This small molecule binds to this protein.
Small molecule (SMILES): O=C(O)CCCCCC(=O)O

Binding-site contacts:
Ligand atom O12 contacts residue THR202 of chain 1.A at 3.8 Å.
Ligand atom O11 contacts residue ILE172 of chain 1.A at 3.8 Å.
Ligand atom O12 contacts residue ILE172 of chain 1.A at 3.3 Å.
Ligand atom C1 contacts residue TYR200 of chain 1.A at 3.7 Å (hydrophobic).
Ligand atom C7 contacts residue ARG171 of chain 1.A at 3.7 Å.
Ligand atom C1 contacts residue ARG214 of chain 1.A at 3.7 Å.
Ligand atom O72 contacts residue SER195 of chain 1.A at 2.9 Å (h-bond).
Ligand atom C7 contacts residue SER195 of chain 1.A at 3.7 Å.
Ligand atom C2 contacts residue TYR200 of chain 1.A at 4.2 Å (hydrophobic).
Ligand atom O12 contacts residue TYR200 of chain 1.A at 2.5 Å (h-bond).
Ligand atom C2 contacts residue TYR212 of chain 1.A at 3.4 Å (hydrophobic).
Ligand atom O11 contacts residue ARG214 of chain 1.A at 3.0 Å (salt-bridge).
Ligand atom C5 contacts residue CYS193 of chain 1.A at 3.8 Å (hydrophobic).
Ligand atom O12 contacts residue ARG214 of chain 1.A at 3.2 Å (salt-bridge).
Ligand atom O72 contacts residue TYR200 of chain 1.A at 4.1 Å.
Ligand atom C6 contacts residue SER195 of chain 1.A at 3.6 Å.
Ligand atom C3 contacts residue TYR200 of chain 1.A at 4.0 Å (hydrophobic).
Ligand atom O11 contacts residue TYR212 of chain 1.A at 2.7 Å (h-bond).
Ligand atom O72 contacts residue ASP197 of chain 1.A at 3.5 Å (salt-bridge).
Ligand atom C3 contacts residue ARG171 of chain 1.A at 4.1 Å.
Ligand atom C1 contacts residue ILE172 of chain 1.A at 3.7 Å (hydrophobic).
Ligand atom C4 contacts residue TYR200 of chain 1.A at 3.8 Å (hydrophobic).
Ligand atom C2 contacts residue THR202 of chain 1.A at 4.3 Å.
Ligand atom C3 contacts residue TYR212 of chain 1.A at 4.1 Å (hydrophobic).
Ligand atom C2 contacts residue ALA175 of chain 1.A at 4.4 Å (hydrophobic).
Ligand atom O71 contacts residue ANP1 of chain 1.D at 3.5 Å (h-bond).
Ligand atom C6 contacts residue ANP1 of chain 1.D at 3.2 Å.
Ligand atom C5 contacts residue ALA175 of chain 1.A at 4.3 Å (hydrophobic).
Ligand atom O72 contacts residue ANP1 of chain 1.D at 3.3 Å (h-bond).
Ligand atom C2 contacts residue TYR204 of chain 1.A at 4.1 Å (hydrophobic).
Ligand atom C1 contacts residue THR202 of chain 1.A at 4.1 Å.
Ligand atom C1 contacts residue TYR212 of chain 1.A at 3.4 Å (hydrophobic).
Ligand atom C7 contacts residue ANP1 of chain 1.D at 3.2 Å.
Ligand atom O72 contacts residue ARG171 of chain 1.A at 2.9 Å (salt-bridge).
Ligand atom O71 contacts residue ARG171 of chain 1.A at 3.5 Å.
Ligand atom C4 contacts residue THR202 of chain 1.A at 3.8 Å.
Ligand atom C3 contacts residue ALA175 of chain 1.A at 3.8 Å (hydrophobic).

Sequence of chain 1.A:
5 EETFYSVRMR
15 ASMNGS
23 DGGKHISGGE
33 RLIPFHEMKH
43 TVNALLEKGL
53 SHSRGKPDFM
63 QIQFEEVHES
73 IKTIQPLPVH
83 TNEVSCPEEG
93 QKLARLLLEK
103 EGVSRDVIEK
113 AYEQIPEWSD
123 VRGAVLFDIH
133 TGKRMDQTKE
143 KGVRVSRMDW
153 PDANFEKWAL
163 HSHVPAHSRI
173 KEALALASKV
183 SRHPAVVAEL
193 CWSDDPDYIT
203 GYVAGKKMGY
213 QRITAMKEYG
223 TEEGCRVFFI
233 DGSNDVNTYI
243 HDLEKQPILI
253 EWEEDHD